This small molecule binds to this protein.
Small molecule (SMILES): CC(=O)N[C@@H]1[C@@H](O)[C@H](O)[C@@H](CO)O[C@H]1O

Sequence of chain 1.C:
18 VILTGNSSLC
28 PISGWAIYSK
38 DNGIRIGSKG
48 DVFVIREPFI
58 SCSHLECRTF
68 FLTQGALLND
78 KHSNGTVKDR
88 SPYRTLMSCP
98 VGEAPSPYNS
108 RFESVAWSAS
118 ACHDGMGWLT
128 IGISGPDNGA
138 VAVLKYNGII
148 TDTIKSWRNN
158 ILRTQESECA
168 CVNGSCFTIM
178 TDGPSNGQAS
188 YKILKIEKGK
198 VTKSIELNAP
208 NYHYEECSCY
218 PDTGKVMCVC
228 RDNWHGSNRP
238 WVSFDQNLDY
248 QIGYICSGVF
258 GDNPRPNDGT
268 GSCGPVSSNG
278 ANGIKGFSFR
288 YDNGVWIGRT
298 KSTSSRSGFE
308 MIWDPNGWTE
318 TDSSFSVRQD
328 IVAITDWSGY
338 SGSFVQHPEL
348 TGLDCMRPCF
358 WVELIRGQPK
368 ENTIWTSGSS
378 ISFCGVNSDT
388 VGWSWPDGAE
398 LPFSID

Binding-site contacts:
Ligand atom O7 contacts residue ASN23 of chain 1.C at 3.2 Å (h-bond).
Ligand atom C4 contacts residue ASN23 of chain 1.C at 4.3 Å.
Ligand atom C1 contacts residue ASN23 of chain 1.C at 1.5 Å.
Ligand atom O5 contacts residue ASN23 of chain 1.C at 2.4 Å (h-bond).
Ligand atom C8 contacts residue SER24 of chain 1.C at 3.8 Å.
Ligand atom C8 contacts residue ASN23 of chain 1.C at 3.9 Å.
Ligand atom C2 contacts residue ASN23 of chain 1.C at 2.5 Å.
Ligand atom N2 contacts residue ASN23 of chain 1.C at 3.0 Å (h-bond).
Ligand atom C5 contacts residue ASN23 of chain 1.C at 3.7 Å.
Ligand atom C3 contacts residue ASN23 of chain 1.C at 3.9 Å.
Ligand atom C7 contacts residue ASN23 of chain 1.C at 3.3 Å.